Sequence of chain 1.A:
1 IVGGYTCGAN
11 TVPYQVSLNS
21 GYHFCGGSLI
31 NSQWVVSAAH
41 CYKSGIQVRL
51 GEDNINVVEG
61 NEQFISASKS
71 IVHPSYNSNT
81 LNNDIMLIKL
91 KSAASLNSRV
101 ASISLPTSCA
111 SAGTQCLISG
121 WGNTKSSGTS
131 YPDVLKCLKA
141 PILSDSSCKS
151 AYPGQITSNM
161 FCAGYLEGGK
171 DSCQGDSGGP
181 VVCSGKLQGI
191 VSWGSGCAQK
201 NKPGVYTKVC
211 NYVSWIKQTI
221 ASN

Binding-site contacts:
Ligand atom C1 contacts residue ASP171 of chain 1.A at 3.6 Å.
Ligand atom N16 contacts residue ASN79 of chain 1.A at 3.9 Å.
Ligand atom N9 contacts residue SO41 of chain 1.C at 3.8 Å.
Ligand atom C14 contacts residue SO41 of chain 1.C at 3.1 Å.
Ligand atom N1 contacts residue ASP171 of chain 1.A at 2.7 Å (salt-bridge).
Ligand atom N1 contacts residue CYS197 of chain 1.A at 3.9 Å.
Ligand atom N2 contacts residue ASP171 of chain 1.A at 3.0 Å (salt-bridge).
Ligand atom C21 contacts residue GLN155 of chain 1.A at 3.4 Å.
Ligand atom C8 contacts residue SO41 of chain 1.C at 3.8 Å.
Ligand atom N2 contacts residue SER172 of chain 1.A at 2.8 Å (h-bond).
Ligand atom C13 contacts residue GLY194 of chain 1.A at 3.3 Å.
Ligand atom C2 contacts residue GLY194 of chain 1.A at 3.8 Å.
Ligand atom N1 contacts residue SER172 of chain 1.A at 3.4 Å (h-bond).
Ligand atom C6 contacts residue CYS173 of chain 1.A at 3.8 Å (hydrophobic).
Ligand atom C11 contacts residue TRP193 of chain 1.A at 3.9 Å (hydrophobic).
Ligand atom C14 contacts residue HIS40 of chain 1.A at 3.2 Å.
Ligand atom C20 contacts residue ASN79 of chain 1.A at 3.6 Å.
Ligand atom N1 contacts residue GLY196 of chain 1.A at 3.0 Å (h-bond).
Ligand atom C10 contacts residue TRP193 of chain 1.A at 3.5 Å (hydrophobic).
Ligand atom N contacts residue SER177 of chain 1.A at 3.5 Å (h-bond).
Ligand atom C1 contacts residue SER172 of chain 1.A at 3.2 Å.
Ligand atom C2 contacts residue TRP193 of chain 1.A at 3.8 Å (hydrophobic).
Ligand atom C10 contacts residue LEU81 of chain 1.A at 3.1 Å (hydrophobic).
Ligand atom C19 contacts residue ASN79 of chain 1.A at 2.9 Å.
Ligand atom C17 contacts residue ASN79 of chain 1.A at 3.5 Å.
Ligand atom C2 contacts residue SER172 of chain 1.A at 3.8 Å.
Ligand atom N2 contacts residue GLY204 of chain 1.A at 3.5 Å.
Ligand atom C3 contacts residue GLY194 of chain 1.A at 3.5 Å.
Ligand atom C20 contacts residue THR80 of chain 1.A at 3.9 Å.
Ligand atom C22 contacts residue GLN155 of chain 1.A at 3.3 Å.
Ligand atom C14 contacts residue SER192 of chain 1.A at 3.5 Å.
Ligand atom C7A contacts residue GLY194 of chain 1.A at 3.7 Å.
Ligand atom C22 contacts residue TRP193 of chain 1.A at 3.7 Å (hydrophobic).
Ligand atom N1 contacts residue GLY194 of chain 1.A at 3.8 Å.
Ligand atom C3A contacts residue TRP193 of chain 1.A at 3.5 Å (hydrophobic).
Ligand atom N3 contacts residue GLY194 of chain 1.A at 3.8 Å.
Ligand atom C6 contacts residue SER177 of chain 1.A at 3.6 Å.
Ligand atom C contacts residue SO41 of chain 1.C at 2.9 Å.
Ligand atom N contacts residue SO41 of chain 1.C at 2.9 Å (h-bond).
Ligand atom C3 contacts residue GLY196 of chain 1.A at 3.4 Å.

This protein binds this small molecule.
Small molecule (SMILES): [H]/N=C(\N)c1ccc(NCc2nc3cc(Cn4c(C)nc5ccccc54)ccc3n2C)cc1